This protein binds this small molecule.
Small molecule (SMILES): O=C(O)[C@@H](O)C(O)[C@H](O)C(=O)O

Binding-site contacts:
Ligand atom O2 contacts residue HIS28 of chain 1.D at 3.8 Å.
Ligand atom C3 contacts residue ZN1 of chain 1.Z at 3.7 Å.
Ligand atom O4 contacts residue TRP326 of chain 1.D at 3.7 Å.
Ligand atom O1B contacts residue ZN1 of chain 1.Z at 2.2 Å.
Ligand atom C1 contacts residue ARG170 of chain 1.D at 3.5 Å.
Ligand atom C4 contacts residue TRP326 of chain 1.D at 3.6 Å (hydrophobic).
Ligand atom O4 contacts residue ARG357 of chain 1.D at 3.0 Å (salt-bridge).
Ligand atom C2 contacts residue ZN1 of chain 1.Z at 3.0 Å.
Ligand atom C4 contacts residue HIS49 of chain 1.D at 3.8 Å.
Ligand atom C1 contacts residue TRP325 of chain 1.D at 4.0 Å (hydrophobic).
Ligand atom O2 contacts residue ZN1 of chain 1.Z at 2.1 Å.
Ligand atom O1A contacts residue SER223 of chain 1.D at 3.9 Å.
Ligand atom C3 contacts residue ARG357 of chain 1.D at 3.8 Å.
Ligand atom C5 contacts residue TYR50 of chain 1.D at 3.9 Å (hydrophobic).
Ligand atom O2 contacts residue HIS26 of chain 1.D at 3.9 Å.
Ligand atom O5B contacts residue ASP355 of chain 1.D at 3.5 Å (salt-bridge).
Ligand atom C2 contacts residue TRP325 of chain 1.D at 3.6 Å (hydrophobic).
Ligand atom C1 contacts residue HIS28 of chain 1.D at 3.9 Å.
Ligand atom O1B contacts residue ARG170 of chain 1.D at 3.0 Å (salt-bridge).
Ligand atom O3 contacts residue ZN1 of chain 1.Z at 3.2 Å.
Ligand atom C1 contacts residue MET258 of chain 1.D at 3.8 Å (hydrophobic).
Ligand atom O5A contacts residue HIS49 of chain 1.D at 3.0 Å (h-bond).
Ligand atom C2 contacts residue TRP326 of chain 1.D at 3.8 Å (hydrophobic).
Ligand atom O1B contacts residue HIS26 of chain 1.D at 3.3 Å (h-bond).
Ligand atom O5B contacts residue TYR50 of chain 1.D at 3.2 Å (h-bond).
Ligand atom O2 contacts residue ASP355 of chain 1.D at 2.9 Å (salt-bridge).
Ligand atom O2 contacts residue TRP325 of chain 1.D at 2.9 Å (h-bond).
Ligand atom O1B contacts residue MET258 of chain 1.D at 3.1 Å.
Ligand atom O5B contacts residue TRP326 of chain 1.D at 3.8 Å.
Ligand atom O3 contacts residue ARG357 of chain 1.D at 3.2 Å (salt-bridge).
Ligand atom C1 contacts residue ZN1 of chain 1.Z at 3.0 Å.
Ligand atom O1A contacts residue ARG170 of chain 1.D at 2.7 Å (salt-bridge).
Ligand atom C4 contacts residue ARG357 of chain 1.D at 3.8 Å.
Ligand atom C5 contacts residue HIS49 of chain 1.D at 3.6 Å.
Ligand atom C5 contacts residue ARG357 of chain 1.D at 3.9 Å.
Ligand atom O5A contacts residue ARG357 of chain 1.D at 2.9 Å (salt-bridge).
Ligand atom O1B contacts residue HIS28 of chain 1.D at 3.1 Å (h-bond).
Ligand atom O4 contacts residue HIS49 of chain 1.D at 2.8 Å (h-bond).
Ligand atom O5A contacts residue TYR50 of chain 1.D at 3.6 Å.
Ligand atom O3 contacts residue HIS28 of chain 1.D at 2.8 Å (h-bond).

Sequence of chain 1.D:
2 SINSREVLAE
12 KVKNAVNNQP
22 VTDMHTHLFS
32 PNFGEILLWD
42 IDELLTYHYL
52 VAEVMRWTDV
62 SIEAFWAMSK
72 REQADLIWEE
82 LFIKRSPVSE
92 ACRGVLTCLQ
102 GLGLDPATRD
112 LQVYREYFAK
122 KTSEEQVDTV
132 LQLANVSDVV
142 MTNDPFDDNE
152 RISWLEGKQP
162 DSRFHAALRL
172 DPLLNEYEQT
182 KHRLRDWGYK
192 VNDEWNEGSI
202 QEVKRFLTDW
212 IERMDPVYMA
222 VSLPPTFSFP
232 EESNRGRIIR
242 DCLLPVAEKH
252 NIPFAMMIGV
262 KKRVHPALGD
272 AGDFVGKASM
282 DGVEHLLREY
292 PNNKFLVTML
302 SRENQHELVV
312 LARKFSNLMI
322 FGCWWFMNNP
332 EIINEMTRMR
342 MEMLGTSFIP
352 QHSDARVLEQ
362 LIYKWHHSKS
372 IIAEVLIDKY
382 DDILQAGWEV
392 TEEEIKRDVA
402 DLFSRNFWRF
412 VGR